Sequence of chain 60.B:
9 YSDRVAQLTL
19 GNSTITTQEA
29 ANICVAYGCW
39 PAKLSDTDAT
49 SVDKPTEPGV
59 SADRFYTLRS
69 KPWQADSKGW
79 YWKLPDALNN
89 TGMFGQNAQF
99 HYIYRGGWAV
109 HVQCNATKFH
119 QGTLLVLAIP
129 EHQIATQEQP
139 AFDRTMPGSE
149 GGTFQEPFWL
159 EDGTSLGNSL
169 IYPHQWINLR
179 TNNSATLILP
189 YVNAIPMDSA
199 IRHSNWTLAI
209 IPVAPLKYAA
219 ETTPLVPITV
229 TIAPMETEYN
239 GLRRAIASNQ

The small molecule below binds the protein below.
Small molecule (SMILES): Nc1ncnc2c1ncn2[C@@H]1O[C@H](COP(=O)=O)[C@@H](O[P](=O)(O)OC[C@H]2O[C@@H](n3ccc(=O)[nH]c3=O)[C@H](O)[C@@H]2O)[C@H]1O

Binding-site contacts:
Ligand atom C1' contacts residue TRP38 of chain 60.B at 4.0 Å (hydrophobic).
Ligand atom N9 contacts residue TRP38 of chain 60.B at 3.7 Å.
Ligand atom C5 contacts residue TRP38 of chain 60.B at 3.7 Å (hydrophobic).
Ligand atom N3 contacts residue TRP38 of chain 60.B at 3.2 Å.
Ligand atom N1 contacts residue TRP38 of chain 60.B at 3.3 Å.
Ligand atom N6 contacts residue VAL30 of chain 51.A at 4.3 Å.
Ligand atom N7 contacts residue TRP38 of chain 60.B at 4.2 Å.
Ligand atom C2 contacts residue TRP38 of chain 60.B at 3.1 Å (hydrophobic).
Ligand atom C6 contacts residue TRP38 of chain 60.B at 3.6 Å (hydrophobic).
Ligand atom C4 contacts residue TRP38 of chain 60.B at 3.5 Å (hydrophobic).
Ligand atom C8 contacts residue TRP38 of chain 60.B at 4.3 Å (hydrophobic).
Ligand atom N6 contacts residue TRP38 of chain 60.B at 4.0 Å.
Ligand atom O2' contacts residue HIS28 of chain 51.A at 3.2 Å (h-bond).
Ligand atom O2' contacts residue TRP38 of chain 60.B at 4.2 Å.

Sequence of chain 51.A:
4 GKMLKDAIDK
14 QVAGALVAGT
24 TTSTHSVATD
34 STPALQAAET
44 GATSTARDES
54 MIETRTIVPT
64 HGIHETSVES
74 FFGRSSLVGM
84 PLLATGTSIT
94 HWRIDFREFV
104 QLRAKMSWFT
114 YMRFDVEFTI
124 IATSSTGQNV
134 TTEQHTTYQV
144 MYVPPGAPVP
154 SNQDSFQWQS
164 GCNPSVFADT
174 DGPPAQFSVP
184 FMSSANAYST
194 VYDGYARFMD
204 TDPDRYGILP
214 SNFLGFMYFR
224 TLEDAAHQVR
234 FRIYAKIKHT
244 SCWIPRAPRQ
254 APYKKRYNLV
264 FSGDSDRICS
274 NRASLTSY